The protein below binds the small molecule below.
Small molecule (SMILES): CC1=C(CCC(=O)O)C2=Cc3c(CCC(=O)O)c(C)c4n3[Fe@]35n6c(c(C)c(CCC(=O)O)c6=CC1=[N+]23)=CC1=[N+]5C(=C4)C(C)=C1CCC(=O)O

Binding-site contacts:
Ligand atom NB contacts residue HIS173 of chain 1.C at 3.5 Å (h-bond).
Ligand atom CBD contacts residue VAL184 of chain 1.C at 3.4 Å (hydrophobic).
Ligand atom O1C contacts residue TYR112 of chain 1.C at 3.2 Å.
Ligand atom O2C contacts residue SER110 of chain 1.C at 2.1 Å (h-bond).
Ligand atom CBA contacts residue TYR146 of chain 1.C at 2.6 Å (hydrophobic).
Ligand atom O2D contacts residue TYR180 of chain 1.C at 3.1 Å.
Ligand atom CMD contacts residue ARG178 of chain 1.C at 3.5 Å.
Ligand atom CBD contacts residue GLN186 of chain 1.C at 3.1 Å.
Ligand atom O2D contacts residue GLY177 of chain 1.C at 2.9 Å (h-bond).
Ligand atom O1A contacts residue SER224 of chain 1.C at 2.8 Å (h-bond).
Ligand atom O2A contacts residue SER224 of chain 1.C at 3.2 Å (h-bond).
Ligand atom CHB contacts residue HIS173 of chain 1.C at 3.3 Å.
Ligand atom O2B contacts residue TYR112 of chain 1.C at 3.5 Å.
Ligand atom CGD contacts residue GLY177 of chain 1.C at 3.4 Å.
Ligand atom O2A contacts residue MET148 of chain 1.C at 3.0 Å (h-bond).
Ligand atom CGC contacts residue SER110 of chain 1.C at 3.2 Å.
Ligand atom C2A contacts residue MET218 of chain 1.C at 3.5 Å (hydrophobic).
Ligand atom O2B contacts residue TRP158 of chain 1.C at 3.5 Å.
Ligand atom NA contacts residue HIS173 of chain 1.C at 2.8 Å (h-bond).
Ligand atom CMA contacts residue TYR146 of chain 1.C at 3.2 Å (hydrophobic).
Ligand atom O2C contacts residue TYR112 of chain 1.C at 2.9 Å (h-bond).
Ligand atom O1B contacts residue SER110 of chain 1.C at 3.5 Å (h-bond).
Ligand atom CGA contacts residue SER224 of chain 1.C at 3.2 Å.
Ligand atom O1C contacts residue SER110 of chain 1.C at 3.0 Å (h-bond).
Ligand atom O2C contacts residue ASN111 of chain 1.C at 3.5 Å (h-bond).
Ligand atom O2D contacts residue VAL184 of chain 1.C at 2.7 Å (h-bond).
Ligand atom C3D contacts residue GLY177 of chain 1.C at 3.4 Å.
Ligand atom CAD contacts residue GLY177 of chain 1.C at 3.3 Å.
Ligand atom O1D contacts residue GLN186 of chain 1.C at 2.5 Å (h-bond).
Ligand atom CMD contacts residue GLY177 of chain 1.C at 3.3 Å.
Ligand atom FE contacts residue HIS173 of chain 1.C at 3.0 Å.
Ligand atom O1A contacts residue PHE230 of chain 1.C at 3.5 Å.
Ligand atom O1B contacts residue TYR112 of chain 1.C at 3.3 Å.
Ligand atom CGD contacts residue GLN186 of chain 1.C at 3.2 Å.
Ligand atom CGD contacts residue VAL184 of chain 1.C at 3.1 Å (hydrophobic).
Ligand atom CGC contacts residue TYR112 of chain 1.C at 3.4 Å (hydrophobic).
Ligand atom CBC contacts residue ILE170 of chain 1.C at 3.5 Å (hydrophobic).
Ligand atom O2D contacts residue ALA181 of chain 1.C at 3.1 Å (h-bond).
Ligand atom C4A contacts residue HIS173 of chain 1.C at 3.0 Å.
Ligand atom CAA contacts residue TYR146 of chain 1.C at 2.7 Å (hydrophobic).

Sequence of chain 1.C:
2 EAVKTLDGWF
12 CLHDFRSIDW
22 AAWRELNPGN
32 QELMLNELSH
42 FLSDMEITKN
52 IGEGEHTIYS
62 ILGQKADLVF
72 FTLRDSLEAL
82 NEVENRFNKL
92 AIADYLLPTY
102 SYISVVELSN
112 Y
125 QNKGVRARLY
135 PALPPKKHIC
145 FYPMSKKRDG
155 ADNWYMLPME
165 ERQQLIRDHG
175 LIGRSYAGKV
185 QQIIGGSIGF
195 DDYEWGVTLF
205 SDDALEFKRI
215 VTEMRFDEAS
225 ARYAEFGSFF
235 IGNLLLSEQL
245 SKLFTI